Binding-site contacts:
Ligand atom O3P contacts residue GLY181 of chain 1.A at 3.9 Å.
Ligand atom O2 contacts residue SER258 of chain 1.A at 3.7 Å.
Ligand atom O4 contacts residue THR109 of chain 1.A at 2.6 Å (h-bond).
Ligand atom O1 contacts residue LYS514 of chain 1.A at 3.6 Å.
Ligand atom P contacts residue SER110 of chain 1.A at 4.0 Å.
Ligand atom C4 contacts residue THR109 of chain 1.A at 3.6 Å.
Ligand atom O1 contacts residue LEU515 of chain 1.A at 3.7 Å.
Ligand atom O3 contacts residue ARG259 of chain 1.A at 3.4 Å (salt-bridge).
Ligand atom C1 contacts residue LYS514 of chain 1.A at 4.0 Å.
Ligand atom O3P contacts residue SER179 of chain 1.A at 3.3 Å.
Ligand atom C5 contacts residue LYS514 of chain 1.A at 3.8 Å.
Ligand atom O2P contacts residue SER179 of chain 1.A at 2.9 Å (h-bond).
Ligand atom O3P contacts residue SER110 of chain 1.A at 2.8 Å (h-bond).
Ligand atom O4 contacts residue GLY108 of chain 1.A at 3.5 Å.
Ligand atom C2 contacts residue LYS514 of chain 1.A at 3.2 Å.
Ligand atom O2P contacts residue LYS514 of chain 1.A at 3.9 Å.
Ligand atom O1P contacts residue LYS514 of chain 1.A at 3.1 Å (salt-bridge).
Ligand atom O4 contacts residue ARG112 of chain 1.A at 3.8 Å.
Ligand atom O3P contacts residue VAL180 of chain 1.A at 2.5 Å (h-bond).
Ligand atom P contacts residue VAL180 of chain 1.A at 3.5 Å.
Ligand atom C1 contacts residue GLU150 of chain 1.A at 3.4 Å.
Ligand atom O1P contacts residue SER258 of chain 1.A at 3.9 Å.
Ligand atom P contacts residue GLY181 of chain 1.A at 3.9 Å.
Ligand atom O3 contacts residue SER258 of chain 1.A at 3.5 Å.
Ligand atom O5 contacts residue LYS514 of chain 1.A at 2.7 Å (salt-bridge).
Ligand atom C6 contacts residue GLY107 of chain 1.A at 3.3 Å.
Ligand atom O2 contacts residue LYS514 of chain 1.A at 2.6 Å (salt-bridge).
Ligand atom C1 contacts residue HIS351 of chain 1.A at 3.6 Å.
Ligand atom C5 contacts residue GLY107 of chain 1.A at 4.0 Å.
Ligand atom O1P contacts residue VAL180 of chain 1.A at 3.6 Å (h-bond).
Ligand atom O2 contacts residue GLY256 of chain 1.A at 3.8 Å.
Ligand atom O6 contacts residue LYS514 of chain 1.A at 3.0 Å (salt-bridge).
Ligand atom O2 contacts residue ARG518 of chain 1.A at 3.5 Å (salt-bridge).
Ligand atom O1P contacts residue GLY181 of chain 1.A at 2.9 Å (h-bond).
Ligand atom O1P contacts residue SER179 of chain 1.A at 3.9 Å.
Ligand atom C6 contacts residue LYS514 of chain 1.A at 3.8 Å.
Ligand atom P contacts residue LYS514 of chain 1.A at 3.5 Å.
Ligand atom P contacts residue SER179 of chain 1.A at 3.8 Å.
Ligand atom O6 contacts residue SER258 of chain 1.A at 4.0 Å.
Ligand atom O1 contacts residue GLU150 of chain 1.A at 3.6 Å.

This small molecule binds to this protein.
Small molecule (SMILES): O=P(O)(O)OC[C@H]1O[C@](O)(CO)[C@@H](O)[C@@H]1O

Sequence of chain 1.A:
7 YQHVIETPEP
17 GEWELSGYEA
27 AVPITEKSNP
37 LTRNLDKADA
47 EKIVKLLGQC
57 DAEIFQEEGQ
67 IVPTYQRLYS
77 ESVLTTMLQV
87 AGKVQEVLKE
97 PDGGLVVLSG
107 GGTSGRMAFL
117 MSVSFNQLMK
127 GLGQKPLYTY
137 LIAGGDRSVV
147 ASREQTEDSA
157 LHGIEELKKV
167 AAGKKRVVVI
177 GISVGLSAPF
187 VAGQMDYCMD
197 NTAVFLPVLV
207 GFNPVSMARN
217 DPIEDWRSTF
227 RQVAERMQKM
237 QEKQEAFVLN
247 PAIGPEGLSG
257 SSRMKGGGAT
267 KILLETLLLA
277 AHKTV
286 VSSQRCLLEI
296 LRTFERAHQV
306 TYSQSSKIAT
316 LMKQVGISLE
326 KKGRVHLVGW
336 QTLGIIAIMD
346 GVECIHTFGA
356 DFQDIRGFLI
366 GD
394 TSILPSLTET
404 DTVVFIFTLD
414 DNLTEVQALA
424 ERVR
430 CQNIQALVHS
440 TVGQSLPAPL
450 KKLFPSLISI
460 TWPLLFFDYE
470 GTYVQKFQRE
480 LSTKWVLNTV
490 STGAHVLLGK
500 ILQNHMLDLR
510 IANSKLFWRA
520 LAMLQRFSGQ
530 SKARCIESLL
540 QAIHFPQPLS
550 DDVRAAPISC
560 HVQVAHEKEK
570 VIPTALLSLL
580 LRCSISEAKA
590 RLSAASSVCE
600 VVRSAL